Sequence of chain 1.D:
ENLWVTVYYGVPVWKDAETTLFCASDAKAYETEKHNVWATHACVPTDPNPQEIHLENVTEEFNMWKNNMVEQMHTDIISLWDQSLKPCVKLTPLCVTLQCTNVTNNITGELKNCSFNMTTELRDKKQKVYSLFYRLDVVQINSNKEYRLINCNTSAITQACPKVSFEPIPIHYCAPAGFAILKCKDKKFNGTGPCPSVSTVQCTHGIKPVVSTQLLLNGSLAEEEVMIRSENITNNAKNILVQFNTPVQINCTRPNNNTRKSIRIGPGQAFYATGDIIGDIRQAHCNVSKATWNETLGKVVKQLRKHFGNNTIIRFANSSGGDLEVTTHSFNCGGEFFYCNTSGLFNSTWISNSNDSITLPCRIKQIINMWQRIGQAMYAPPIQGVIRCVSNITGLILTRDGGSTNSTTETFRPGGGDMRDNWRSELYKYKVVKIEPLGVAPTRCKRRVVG

The protein below binds the small molecule below.
Small molecule (SMILES): CC(=O)N[C@H]1[C@H](O[C@H]2[C@H](O)[C@@H](NC(C)=O)CO[C@@H]2CO)O[C@H](CO)[C@@H](O[C@@H]2O[C@H](CO[C@H]3O[C@H](CO[C@H]4O[C@H](CO)[C@@H](O)[C@H](O)[C@@H]4O)[C@@H](O)[C@H](O[C@H]4O[C@H](CO)[C@@H](O)[C@H](O)[C@@H]4O)[C@@H]3O)[C@@H](O)[C@H](O)[C@@H]2O)[C@@H]1O

Binding-site contacts:
Ligand atom C5 contacts residue NAG2 of chain 1.Q at 4.3 Å.
Ligand atom C8 contacts residue NAG1 of chain 1.K at 3.9 Å.
Ligand atom C1 contacts residue SER382 of chain 1.D at 3.8 Å.
Ligand atom C3 contacts residue ASN380 of chain 1.D at 3.9 Å.
Ligand atom C6 contacts residue NAG2 of chain 1.Q at 4.2 Å.
Ligand atom C2 contacts residue NAG1 of chain 1.Q at 3.9 Å.
Ligand atom C7 contacts residue NAG1 of chain 1.Q at 3.7 Å.
Ligand atom C2 contacts residue NAG3 of chain 1.Q at 4.3 Å.
Ligand atom O6 contacts residue NAG1 of chain 1.Q at 3.9 Å.
Ligand atom O4 contacts residue NAG2 of chain 1.K at 3.0 Å.
Ligand atom C3 contacts residue NAG2 of chain 1.Q at 3.4 Å.
Ligand atom C4 contacts residue ASN380 of chain 1.D at 4.3 Å.
Ligand atom C2 contacts residue ASN380 of chain 1.D at 2.5 Å.
Ligand atom C4 contacts residue NAG2 of chain 1.K at 4.3 Å.
Ligand atom O6 contacts residue NAG2 of chain 1.Q at 3.8 Å.
Ligand atom O5 contacts residue ASN380 of chain 1.D at 2.4 Å (h-bond).
Ligand atom O6 contacts residue MAN4 of chain 1.K at 4.1 Å.
Ligand atom N2 contacts residue NAG1 of chain 1.Q at 3.0 Å (h-bond).
Ligand atom C1 contacts residue NAG2 of chain 1.Q at 4.0 Å.
Ligand atom C1 contacts residue ASN380 of chain 1.D at 1.5 Å.
Ligand atom N2 contacts residue ASN380 of chain 1.D at 3.0 Å (h-bond).
Ligand atom C3 contacts residue NAG1 of chain 1.Q at 3.7 Å.
Ligand atom O6 contacts residue NAG1 of chain 1.K at 3.6 Å (h-bond).
Ligand atom C6 contacts residue NAG3 of chain 1.Q at 3.2 Å.
Ligand atom C1 contacts residue NAG3 of chain 1.Q at 4.3 Å.
Ligand atom O7 contacts residue NAG1 of chain 1.Q at 3.3 Å (h-bond).
Ligand atom O7 contacts residue NAG2 of chain 1.Q at 3.6 Å (h-bond).
Ligand atom C4 contacts residue NAG2 of chain 1.Q at 4.0 Å.
Ligand atom O4 contacts residue NAG1 of chain 1.Q at 4.2 Å.
Ligand atom C8 contacts residue NAG1 of chain 1.Q at 3.6 Å.
Ligand atom O6 contacts residue NAG3 of chain 1.Q at 3.8 Å.
Ligand atom C7 contacts residue ASN380 of chain 1.D at 4.0 Å.
Ligand atom O4 contacts residue NAG2 of chain 1.Q at 3.6 Å (h-bond).
Ligand atom O5 contacts residue SER382 of chain 1.D at 3.9 Å.
Ligand atom C3 contacts residue NAG3 of chain 1.Q at 4.1 Å.
Ligand atom C1 contacts residue NAG1 of chain 1.Q at 3.9 Å.
Ligand atom O5 contacts residue NAG2 of chain 1.Q at 3.2 Å (h-bond).
Ligand atom O3 contacts residue NAG1 of chain 1.Q at 4.0 Å.
Ligand atom O3 contacts residue NAG2 of chain 1.Q at 2.2 Å (h-bond).
Ligand atom C5 contacts residue ASN380 of chain 1.D at 3.7 Å.